A small-molecule ligand and the protein it binds are described below.
Small molecule (SMILES): CC(=O)N[C@H]1[C@H](O[C@H]2[C@H](O)[C@@H](NC(C)=O)CO[C@@H]2CO[C@@H]2O[C@@H](C)[C@@H](O)[C@@H](O)[C@@H]2O)O[C@H](CO)[C@@H](O)[C@@H]1O

Binding-site contacts:
Ligand atom N2 contacts residue ASN179 of chain 1.D at 3.0 Å (h-bond).
Ligand atom C1 contacts residue THR252 of chain 1.D at 4.4 Å.
Ligand atom O7 contacts residue ASN179 of chain 1.D at 3.5 Å (h-bond).
Ligand atom O7 contacts residue TRP250 of chain 1.D at 4.5 Å.
Ligand atom O5 contacts residue TRP250 of chain 1.D at 4.1 Å.
Ligand atom C3 contacts residue ASN179 of chain 1.D at 3.9 Å.
Ligand atom C1 contacts residue ASN179 of chain 1.D at 1.5 Å.
Ligand atom O5 contacts residue THR181 of chain 1.D at 4.3 Å.
Ligand atom N2 contacts residue THR252 of chain 1.D at 3.7 Å.
Ligand atom C3 contacts residue TRP250 of chain 1.D at 4.4 Å (hydrophobic).
Ligand atom C4 contacts residue ASN179 of chain 1.D at 4.3 Å.
Ligand atom C5 contacts residue THR181 of chain 1.D at 4.3 Å.
Ligand atom C5 contacts residue TRP250 of chain 1.D at 4.5 Å (hydrophobic).
Ligand atom C6 contacts residue TRP250 of chain 1.D at 3.6 Å (hydrophobic).
Ligand atom C6 contacts residue THR181 of chain 1.D at 4.0 Å.
Ligand atom C8 contacts residue TRP250 of chain 1.D at 3.5 Å (hydrophobic).
Ligand atom O5 contacts residue ASN179 of chain 1.D at 2.4 Å (h-bond).
Ligand atom C6 contacts residue TRP250 of chain 1.D at 4.2 Å (hydrophobic).
Ligand atom O5 contacts residue TRP250 of chain 1.D at 4.4 Å.
Ligand atom C7 contacts residue THR252 of chain 1.D at 3.5 Å.
Ligand atom C1 contacts residue TRP250 of chain 1.D at 3.7 Å (hydrophobic).
Ligand atom N2 contacts residue TRP250 of chain 1.D at 4.2 Å.
Ligand atom C2 contacts residue TRP250 of chain 1.D at 4.4 Å (hydrophobic).
Ligand atom C8 contacts residue THR252 of chain 1.D at 3.2 Å.
Ligand atom C7 contacts residue ASN179 of chain 1.D at 3.4 Å.
Ligand atom C7 contacts residue TRP250 of chain 1.D at 4.5 Å (hydrophobic).
Ligand atom C2 contacts residue ASN179 of chain 1.D at 2.6 Å.
Ligand atom O7 contacts residue THR252 of chain 1.D at 4.2 Å.
Ligand atom C5 contacts residue ASN179 of chain 1.D at 3.8 Å.
Ligand atom C5 contacts residue TRP250 of chain 1.D at 3.9 Å (hydrophobic).

Sequence of chain 1.D:
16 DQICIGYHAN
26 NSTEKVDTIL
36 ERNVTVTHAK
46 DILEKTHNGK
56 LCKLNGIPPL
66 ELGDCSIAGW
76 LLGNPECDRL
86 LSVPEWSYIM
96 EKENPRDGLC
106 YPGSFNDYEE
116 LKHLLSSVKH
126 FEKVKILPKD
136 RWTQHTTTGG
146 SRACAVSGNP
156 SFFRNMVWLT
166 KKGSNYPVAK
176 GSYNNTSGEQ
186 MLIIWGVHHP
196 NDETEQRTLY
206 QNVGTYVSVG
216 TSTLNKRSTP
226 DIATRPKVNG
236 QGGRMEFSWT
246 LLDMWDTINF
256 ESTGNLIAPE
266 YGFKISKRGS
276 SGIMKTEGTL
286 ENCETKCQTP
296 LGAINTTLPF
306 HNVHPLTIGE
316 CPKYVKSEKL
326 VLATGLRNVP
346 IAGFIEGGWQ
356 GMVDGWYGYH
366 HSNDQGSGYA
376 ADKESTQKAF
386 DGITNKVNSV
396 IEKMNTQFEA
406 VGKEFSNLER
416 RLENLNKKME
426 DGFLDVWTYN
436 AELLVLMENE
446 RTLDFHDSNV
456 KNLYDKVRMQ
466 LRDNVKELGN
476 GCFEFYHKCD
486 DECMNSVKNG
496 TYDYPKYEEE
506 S